This small molecule binds to this protein.
Small molecule (SMILES): C=C1/C(=C\C=C2/CCC[C@]3(C)[C@@H]([C@H](C)/C=C/[C@@H](O)C4CC4)CC[C@@H]23)C[C@@H](O)C[C@@H]1O

Sequence of chain 1.A:
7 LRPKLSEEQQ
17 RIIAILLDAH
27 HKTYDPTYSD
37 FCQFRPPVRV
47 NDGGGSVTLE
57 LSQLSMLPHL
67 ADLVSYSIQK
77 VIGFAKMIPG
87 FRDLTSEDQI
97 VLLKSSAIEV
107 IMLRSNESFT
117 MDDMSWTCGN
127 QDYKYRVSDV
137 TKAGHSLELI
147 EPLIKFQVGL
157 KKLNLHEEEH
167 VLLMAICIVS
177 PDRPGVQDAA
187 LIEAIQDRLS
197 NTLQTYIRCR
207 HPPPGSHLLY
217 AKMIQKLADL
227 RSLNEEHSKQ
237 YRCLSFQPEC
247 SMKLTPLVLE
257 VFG

Binding-site contacts:
Ligand atom O3 contacts residue HIS141 of chain 1.A at 2.8 Å (h-bond).
Ligand atom O1 contacts residue ARG110 of chain 1.A at 2.8 Å (salt-bridge).
Ligand atom C2 contacts residue TYR30 of chain 1.A at 4.0 Å (hydrophobic).
Ligand atom C3 contacts residue TYR30 of chain 1.A at 3.5 Å (hydrophobic).
Ligand atom C19 contacts residue LEU69 of chain 1.A at 3.7 Å (hydrophobic).
Ligand atom C6 contacts residue TRP122 of chain 1.A at 4.0 Å (hydrophobic).
Ligand atom C6 contacts residue SER111 of chain 1.A at 3.5 Å.
Ligand atom O2 contacts residue SER114 of chain 1.A at 2.9 Å (h-bond).
Ligand atom C11 contacts residue LEU66 of chain 1.A at 4.0 Å (hydrophobic).
Ligand atom C24 contacts residue HIS141 of chain 1.A at 3.7 Å.
Ligand atom C1 contacts residue SER73 of chain 1.A at 3.8 Å.
Ligand atom C7 contacts residue SER111 of chain 1.A at 3.4 Å.
Ligand atom O1 contacts residue SER73 of chain 1.A at 2.8 Å (h-bond).
Ligand atom C17 contacts residue LEU149 of chain 1.A at 4.0 Å (hydrophobic).
Ligand atom C1 contacts residue ARG110 of chain 1.A at 3.8 Å.
Ligand atom C10 contacts residue SER73 of chain 1.A at 3.9 Å.
Ligand atom C15 contacts residue ILE107 of chain 1.A at 4.0 Å (hydrophobic).
Ligand atom C26 contacts residue LEU63 of chain 1.A at 3.5 Å (hydrophobic).
Ligand atom C8 contacts residue TRP122 of chain 1.A at 3.9 Å (hydrophobic).
Ligand atom C24 contacts residue HIS233 of chain 1.A at 3.5 Å.
Ligand atom C3 contacts residue SER114 of chain 1.A at 3.7 Å.
Ligand atom O3 contacts residue HIS233 of chain 1.A at 2.7 Å (h-bond).
Ligand atom C19 contacts residue SER73 of chain 1.A at 3.3 Å.
Ligand atom C2 contacts residue ARG110 of chain 1.A at 3.9 Å.
Ligand atom C21 contacts residue LEU145 of chain 1.A at 3.5 Å (hydrophobic).
Ligand atom C23 contacts residue HIS141 of chain 1.A at 3.6 Å.
Ligand atom C27 contacts residue ALA67 of chain 1.A at 4.0 Å (hydrophobic).
Ligand atom C3 contacts residue TYR34 of chain 1.A at 3.8 Å (hydrophobic).
Ligand atom C11 contacts residue TYR131 of chain 1.A at 3.9 Å (hydrophobic).
Ligand atom C19 contacts residue ILE107 of chain 1.A at 3.7 Å (hydrophobic).
Ligand atom C4 contacts residue SER114 of chain 1.A at 3.7 Å.
Ligand atom C5 contacts residue SER111 of chain 1.A at 3.9 Å.
Ligand atom C25 contacts residue VAL70 of chain 1.A at 3.7 Å (hydrophobic).
Ligand atom C4 contacts residue CYS124 of chain 1.A at 3.5 Å (hydrophobic).
Ligand atom C18 contacts residue VAL70 of chain 1.A at 3.6 Å (hydrophobic).
Ligand atom O2 contacts residue ARG110 of chain 1.A at 4.0 Å.
Ligand atom C9 contacts residue TRP122 of chain 1.A at 3.4 Å (hydrophobic).
Ligand atom O2 contacts residue TYR30 of chain 1.A at 2.8 Å (h-bond).
Ligand atom O2 contacts residue SER111 of chain 1.A at 3.4 Å.
Ligand atom C12 contacts residue VAL136 of chain 1.A at 3.8 Å (hydrophobic).